Binding-site contacts:
Ligand atom C4 contacts residue ASN603 of chain 1.B at 4.0 Å.
Ligand atom C8 contacts residue THR605 of chain 1.B at 4.5 Å.
Ligand atom C6 contacts residue ARG633 of chain 1.B at 3.5 Å.
Ligand atom C7 contacts residue THR605 of chain 1.B at 4.1 Å.
Ligand atom C5 contacts residue ASN603 of chain 1.B at 3.6 Å.
Ligand atom N2 contacts residue ASN603 of chain 1.B at 2.9 Å (h-bond).
Ligand atom C3 contacts residue ASN603 of chain 1.B at 3.7 Å.
Ligand atom C1 contacts residue ASN603 of chain 1.B at 1.4 Å.
Ligand atom O5 contacts residue GLN631 of chain 1.B at 4.4 Å.
Ligand atom O7 contacts residue ASN603 of chain 1.B at 3.1 Å (h-bond).
Ligand atom C2 contacts residue ASN603 of chain 1.B at 2.3 Å.
Ligand atom C8 contacts residue ASN603 of chain 1.B at 4.5 Å.
Ligand atom O5 contacts residue ASN603 of chain 1.B at 2.3 Å (h-bond).
Ligand atom O7 contacts residue THR605 of chain 1.B at 3.2 Å.
Ligand atom O6 contacts residue ARG633 of chain 1.B at 2.7 Å (salt-bridge).
Ligand atom C7 contacts residue ASN603 of chain 1.B at 3.2 Å.

Sequence of chain 1.B:
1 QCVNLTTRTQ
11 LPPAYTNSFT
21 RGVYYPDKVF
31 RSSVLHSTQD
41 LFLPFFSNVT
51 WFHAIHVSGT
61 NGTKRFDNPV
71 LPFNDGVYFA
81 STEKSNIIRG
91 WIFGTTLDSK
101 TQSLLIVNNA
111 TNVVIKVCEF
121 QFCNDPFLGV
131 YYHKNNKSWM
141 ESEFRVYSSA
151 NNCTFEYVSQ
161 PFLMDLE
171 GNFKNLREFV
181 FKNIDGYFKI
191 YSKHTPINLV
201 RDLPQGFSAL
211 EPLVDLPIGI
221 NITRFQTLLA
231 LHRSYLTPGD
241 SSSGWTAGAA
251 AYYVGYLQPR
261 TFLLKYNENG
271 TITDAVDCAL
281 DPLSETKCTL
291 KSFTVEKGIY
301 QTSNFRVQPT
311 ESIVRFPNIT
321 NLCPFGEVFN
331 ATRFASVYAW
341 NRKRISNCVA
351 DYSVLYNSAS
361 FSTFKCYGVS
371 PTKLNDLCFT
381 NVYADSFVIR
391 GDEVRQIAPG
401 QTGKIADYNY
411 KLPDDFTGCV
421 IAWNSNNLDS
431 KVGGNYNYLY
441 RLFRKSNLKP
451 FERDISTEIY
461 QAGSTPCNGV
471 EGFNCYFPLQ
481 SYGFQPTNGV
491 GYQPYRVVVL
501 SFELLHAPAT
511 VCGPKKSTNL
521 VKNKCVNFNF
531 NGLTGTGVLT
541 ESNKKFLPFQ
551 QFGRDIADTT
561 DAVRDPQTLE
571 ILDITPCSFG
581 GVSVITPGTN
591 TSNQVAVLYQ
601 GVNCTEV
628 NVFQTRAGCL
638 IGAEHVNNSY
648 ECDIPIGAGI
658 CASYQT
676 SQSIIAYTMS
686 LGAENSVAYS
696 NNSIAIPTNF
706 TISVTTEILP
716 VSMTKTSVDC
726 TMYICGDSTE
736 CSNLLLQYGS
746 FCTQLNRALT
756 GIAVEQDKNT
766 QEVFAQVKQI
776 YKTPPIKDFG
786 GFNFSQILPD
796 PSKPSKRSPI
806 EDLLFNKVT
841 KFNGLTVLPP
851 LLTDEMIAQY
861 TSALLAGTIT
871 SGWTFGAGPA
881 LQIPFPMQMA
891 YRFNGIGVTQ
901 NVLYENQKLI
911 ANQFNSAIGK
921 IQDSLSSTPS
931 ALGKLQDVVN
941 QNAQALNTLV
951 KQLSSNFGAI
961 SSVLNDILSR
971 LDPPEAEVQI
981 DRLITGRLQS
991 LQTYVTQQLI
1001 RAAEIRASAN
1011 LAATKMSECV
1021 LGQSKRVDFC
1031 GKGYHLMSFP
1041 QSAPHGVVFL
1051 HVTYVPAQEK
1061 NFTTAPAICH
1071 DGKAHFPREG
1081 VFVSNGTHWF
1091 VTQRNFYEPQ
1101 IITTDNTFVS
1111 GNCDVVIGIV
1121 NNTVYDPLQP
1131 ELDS

This protein binds this small molecule.
Small molecule (SMILES): CC(=O)N[C@@H]1[C@@H](O)[C@H](O)[C@@H](CO)O[C@H]1O